Sequence of chain 1.C:
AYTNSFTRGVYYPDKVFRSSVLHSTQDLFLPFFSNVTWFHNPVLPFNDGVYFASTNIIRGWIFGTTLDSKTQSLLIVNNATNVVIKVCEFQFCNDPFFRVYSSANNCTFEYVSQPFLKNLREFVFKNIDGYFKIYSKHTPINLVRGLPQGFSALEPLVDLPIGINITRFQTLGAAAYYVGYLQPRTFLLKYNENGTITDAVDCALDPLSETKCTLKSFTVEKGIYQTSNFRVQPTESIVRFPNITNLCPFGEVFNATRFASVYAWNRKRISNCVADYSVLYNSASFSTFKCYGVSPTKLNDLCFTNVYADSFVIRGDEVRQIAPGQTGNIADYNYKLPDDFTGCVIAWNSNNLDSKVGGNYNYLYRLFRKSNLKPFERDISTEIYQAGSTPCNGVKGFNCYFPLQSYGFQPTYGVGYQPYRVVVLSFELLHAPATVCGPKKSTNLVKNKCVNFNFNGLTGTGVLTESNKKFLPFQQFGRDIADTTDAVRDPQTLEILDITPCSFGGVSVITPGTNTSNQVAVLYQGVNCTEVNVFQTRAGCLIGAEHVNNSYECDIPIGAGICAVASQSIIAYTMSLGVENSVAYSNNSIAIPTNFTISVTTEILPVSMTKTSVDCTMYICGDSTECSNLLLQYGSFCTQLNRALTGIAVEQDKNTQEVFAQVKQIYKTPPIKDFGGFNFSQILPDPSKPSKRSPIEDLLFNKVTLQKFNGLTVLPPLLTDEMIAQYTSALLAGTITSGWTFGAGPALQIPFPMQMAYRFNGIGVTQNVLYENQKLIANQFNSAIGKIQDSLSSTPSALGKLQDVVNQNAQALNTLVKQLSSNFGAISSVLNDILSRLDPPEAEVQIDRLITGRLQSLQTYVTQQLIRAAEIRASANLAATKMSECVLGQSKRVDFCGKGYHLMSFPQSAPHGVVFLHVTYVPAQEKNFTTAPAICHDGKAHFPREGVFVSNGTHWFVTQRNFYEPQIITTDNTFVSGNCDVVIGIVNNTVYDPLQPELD

The small molecule below binds the protein below.
Small molecule (SMILES): CC(=O)N[C@@H]1[C@@H](O)[C@H](O)[C@@H](CO)O[C@H]1O

Sequence of chain 1.B:
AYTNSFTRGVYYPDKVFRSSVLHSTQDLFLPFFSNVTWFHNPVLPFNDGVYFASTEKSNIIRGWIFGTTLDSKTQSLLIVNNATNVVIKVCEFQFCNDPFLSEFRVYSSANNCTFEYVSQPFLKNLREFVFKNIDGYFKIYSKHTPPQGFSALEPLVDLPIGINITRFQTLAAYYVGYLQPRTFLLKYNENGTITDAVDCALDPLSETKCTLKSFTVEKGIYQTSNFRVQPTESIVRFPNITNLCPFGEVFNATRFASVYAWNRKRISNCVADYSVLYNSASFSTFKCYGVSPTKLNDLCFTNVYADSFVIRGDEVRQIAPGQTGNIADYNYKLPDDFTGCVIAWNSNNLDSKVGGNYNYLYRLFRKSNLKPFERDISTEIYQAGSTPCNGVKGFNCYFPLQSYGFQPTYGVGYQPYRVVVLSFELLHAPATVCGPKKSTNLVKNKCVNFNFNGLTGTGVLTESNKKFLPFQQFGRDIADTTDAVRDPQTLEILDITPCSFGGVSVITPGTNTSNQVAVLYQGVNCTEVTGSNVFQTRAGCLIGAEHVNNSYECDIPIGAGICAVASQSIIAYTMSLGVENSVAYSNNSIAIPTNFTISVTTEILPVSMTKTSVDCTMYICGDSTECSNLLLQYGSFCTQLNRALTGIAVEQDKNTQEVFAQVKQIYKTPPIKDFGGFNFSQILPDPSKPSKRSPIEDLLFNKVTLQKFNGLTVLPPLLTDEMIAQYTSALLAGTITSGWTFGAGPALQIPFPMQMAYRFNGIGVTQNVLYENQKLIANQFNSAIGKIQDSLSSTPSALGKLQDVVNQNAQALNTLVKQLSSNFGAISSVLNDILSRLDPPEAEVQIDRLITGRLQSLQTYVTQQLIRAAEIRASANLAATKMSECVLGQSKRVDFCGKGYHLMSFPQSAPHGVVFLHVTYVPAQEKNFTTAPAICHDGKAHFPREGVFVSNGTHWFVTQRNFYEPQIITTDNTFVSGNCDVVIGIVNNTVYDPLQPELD

Binding-site contacts:
Ligand atom O5 contacts residue LYS532 of chain 1.B at 3.9 Å.
Ligand atom O7 contacts residue ASN254 of chain 1.C at 3.9 Å.
Ligand atom C4 contacts residue ASN256 of chain 1.C at 4.3 Å.
Ligand atom C7 contacts residue ASN256 of chain 1.C at 3.9 Å.
Ligand atom O7 contacts residue ASN256 of chain 1.C at 4.5 Å.
Ligand atom O5 contacts residue ASN256 of chain 1.C at 2.5 Å (h-bond).
Ligand atom C5 contacts residue ASN256 of chain 1.C at 3.7 Å.
Ligand atom N2 contacts residue ASN256 of chain 1.C at 3.0 Å (h-bond).
Ligand atom C8 contacts residue ASN254 of chain 1.C at 3.5 Å.
Ligand atom C2 contacts residue ASN256 of chain 1.C at 2.6 Å.
Ligand atom O7 contacts residue THR258 of chain 1.C at 3.7 Å.
Ligand atom C6 contacts residue LYS532 of chain 1.B at 4.1 Å.
Ligand atom C7 contacts residue ASN254 of chain 1.C at 4.0 Å.
Ligand atom C1 contacts residue ASN256 of chain 1.C at 1.5 Å.
Ligand atom C3 contacts residue ASN256 of chain 1.C at 3.9 Å.